Sequence of chain 1.A:
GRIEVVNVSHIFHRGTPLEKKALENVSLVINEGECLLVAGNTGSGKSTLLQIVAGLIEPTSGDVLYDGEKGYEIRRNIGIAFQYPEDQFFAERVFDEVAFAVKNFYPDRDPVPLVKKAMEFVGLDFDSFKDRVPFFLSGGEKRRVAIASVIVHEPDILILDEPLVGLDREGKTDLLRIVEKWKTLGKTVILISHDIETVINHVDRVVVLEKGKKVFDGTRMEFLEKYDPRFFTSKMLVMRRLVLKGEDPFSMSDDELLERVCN

The small molecule below binds the protein below.
Small molecule (SMILES): Nc1ncnc2c1ncn2[C@@H]1O[C@H](CO[P](=O)(O)O[P](=O)(O)NP(=O)(O)O)[C@@H](O)[C@H]1O

Binding-site contacts:
Ligand atom C5' contacts residue GLY46 of chain 1.A at 3.5 Å.
Ligand atom PG contacts residue THR43 of chain 1.A at 3.6 Å.
Ligand atom C2 contacts residue ASN140 of chain 1.B at 3.6 Å.
Ligand atom O2A contacts residue GLY46 of chain 1.A at 3.3 Å.
Ligand atom O2A contacts residue THR49 of chain 1.A at 2.5 Å (h-bond).
Ligand atom O2B contacts residue GLY46 of chain 1.A at 3.1 Å (h-bond).
Ligand atom O1B contacts residue MG1 of chain 1.C at 2.1 Å.
Ligand atom O2G contacts residue THR43 of chain 1.A at 3.6 Å.
Ligand atom C2' contacts residue ASN140 of chain 1.B at 3.5 Å.
Ligand atom O3G contacts residue MG1 of chain 1.C at 1.9 Å.
Ligand atom O2B contacts residue SER45 of chain 1.A at 3.6 Å.
Ligand atom N1 contacts residue ASN140 of chain 1.B at 3.2 Å.
Ligand atom O3G contacts residue GLN86 of chain 1.A at 2.9 Å (h-bond).
Ligand atom O3A contacts residue GLY46 of chain 1.A at 3.3 Å.
Ligand atom C6 contacts residue PHE13 of chain 1.A at 3.6 Å (hydrophobic).
Ligand atom O1B contacts residue GLN86 of chain 1.A at 3.6 Å (h-bond).
Ligand atom O1G contacts residue GLY143 of chain 1.B at 3.0 Å (h-bond).
Ligand atom O1A contacts residue SER142 of chain 1.B at 3.7 Å.
Ligand atom C6 contacts residue ASN140 of chain 1.B at 3.6 Å.
Ligand atom O1B contacts residue SER48 of chain 1.A at 2.8 Å (h-bond).
Ligand atom N1 contacts residue PHE13 of chain 1.A at 3.7 Å.
Ligand atom C4 contacts residue PHE13 of chain 1.A at 3.6 Å (hydrophobic).
Ligand atom N3B contacts residue THR43 of chain 1.A at 2.8 Å (h-bond).
Ligand atom O2G contacts residue LYS47 of chain 1.A at 3.4 Å (salt-bridge).
Ligand atom N6 contacts residue ASN140 of chain 1.B at 3.4 Å (h-bond).
Ligand atom O1G contacts residue GLY144 of chain 1.B at 2.6 Å (h-bond).
Ligand atom O2B contacts residue LYS47 of chain 1.A at 2.7 Å (salt-bridge).
Ligand atom O1G contacts residue SER142 of chain 1.B at 3.4 Å.
Ligand atom O2' contacts residue ASN140 of chain 1.B at 3.0 Å (h-bond).
Ligand atom C4 contacts residue ASN140 of chain 1.B at 3.5 Å.
Ligand atom O1G contacts residue THR43 of chain 1.A at 3.0 Å (h-bond).
Ligand atom N6 contacts residue PHE13 of chain 1.A at 3.7 Å.
Ligand atom O3' contacts residue LYS21 of chain 1.A at 3.6 Å.
Ligand atom PG contacts residue MG1 of chain 1.C at 3.4 Å.
Ligand atom PB contacts residue MG1 of chain 1.C at 3.4 Å.
Ligand atom N1 contacts residue HIS14 of chain 1.A at 3.7 Å.
Ligand atom N3B contacts residue SER142 of chain 1.B at 3.5 Å.
Ligand atom C5 contacts residue PHE13 of chain 1.A at 3.6 Å (hydrophobic).
Ligand atom N9 contacts residue ASN140 of chain 1.B at 3.6 Å.
Ligand atom N7 contacts residue PHE13 of chain 1.A at 3.6 Å.

Sequence of chain 1.B:
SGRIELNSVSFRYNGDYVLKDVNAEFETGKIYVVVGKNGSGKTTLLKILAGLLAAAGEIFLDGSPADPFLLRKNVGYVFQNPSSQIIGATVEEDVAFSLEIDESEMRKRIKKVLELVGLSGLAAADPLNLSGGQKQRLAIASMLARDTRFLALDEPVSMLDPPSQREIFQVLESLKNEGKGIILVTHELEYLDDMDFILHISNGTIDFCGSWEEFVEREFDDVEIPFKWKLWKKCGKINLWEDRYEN